This protein binds this small molecule.
Small molecule (SMILES): O=C(O)[C@H]1O[C@@H](O)[C@H](O)[C@@H](O)[C@@H]1O

Binding-site contacts:
Ligand atom C1 contacts residue ARG149 of chain 1.B at 3.8 Å.
Ligand atom C6 contacts residue TYR193 of chain 1.B at 3.5 Å (hydrophobic).
Ligand atom O6B contacts residue ASN210 of chain 1.B at 3.1 Å (h-bond).
Ligand atom O1 contacts residue GLU237 of chain 1.B at 4.0 Å.
Ligand atom O1 contacts residue ARG149 of chain 1.B at 3.3 Å (salt-bridge).
Ligand atom C6 contacts residue ARG170 of chain 1.B at 3.5 Å.
Ligand atom C1 contacts residue HIS35 of chain 1.B at 3.9 Å.
Ligand atom C2 contacts residue GLU237 of chain 1.B at 3.2 Å.
Ligand atom C5 contacts residue TYR193 of chain 1.B at 3.8 Å (hydrophobic).
Ligand atom C3 contacts residue ARG89 of chain 1.B at 3.9 Å.
Ligand atom C5 contacts residue ASN210 of chain 1.B at 3.9 Å.
Ligand atom O6B contacts residue ARG149 of chain 1.B at 2.9 Å (salt-bridge).
Ligand atom O1 contacts residue ASN210 of chain 1.B at 2.8 Å (h-bond).
Ligand atom O6B contacts residue MSE172 of chain 1.B at 3.4 Å.
Ligand atom C6 contacts residue MSE172 of chain 1.B at 3.7 Å.
Ligand atom O4 contacts residue GLU73 of chain 1.B at 3.3 Å (salt-bridge).
Ligand atom O6A contacts residue ARG170 of chain 1.B at 2.9 Å (salt-bridge).
Ligand atom O6A contacts residue MSE172 of chain 1.B at 3.4 Å.
Ligand atom O2 contacts residue HIS35 of chain 1.B at 2.9 Å (h-bond).
Ligand atom O2 contacts residue ARG89 of chain 1.B at 3.6 Å.
Ligand atom O6B contacts residue TYR193 of chain 1.B at 3.7 Å.
Ligand atom O3 contacts residue SER91 of chain 1.B at 3.8 Å.
Ligand atom C4 contacts residue GLU73 of chain 1.B at 3.9 Å.
Ligand atom O2 contacts residue GLU237 of chain 1.B at 2.6 Å (salt-bridge).
Ligand atom O6B contacts residue ARG170 of chain 1.B at 2.7 Å (salt-bridge).
Ligand atom O4 contacts residue THR34 of chain 1.B at 3.6 Å.
Ligand atom C3 contacts residue HIS35 of chain 1.B at 3.5 Å.
Ligand atom O6A contacts residue TYR193 of chain 1.B at 3.5 Å.
Ligand atom O5 contacts residue ARG149 of chain 1.B at 3.0 Å (salt-bridge).
Ligand atom O5 contacts residue ASN210 of chain 1.B at 3.2 Å (h-bond).
Ligand atom C1 contacts residue SER214 of chain 1.B at 3.5 Å.
Ligand atom O1 contacts residue SER214 of chain 1.B at 3.3 Å (h-bond).
Ligand atom C2 contacts residue HIS35 of chain 1.B at 3.6 Å.
Ligand atom C6 contacts residue ASN210 of chain 1.B at 3.9 Å.
Ligand atom O3 contacts residue ARG89 of chain 1.B at 3.0 Å (salt-bridge).
Ligand atom C3 contacts residue GLU73 of chain 1.B at 3.8 Å.
Ligand atom C1 contacts residue ASN210 of chain 1.B at 3.6 Å.
Ligand atom O1 contacts residue ASN211 of chain 1.B at 3.2 Å (h-bond).
Ligand atom O3 contacts residue GLU73 of chain 1.B at 2.7 Å (salt-bridge).
Ligand atom C6 contacts residue ARG149 of chain 1.B at 4.0 Å.

Sequence of chain 1.B:
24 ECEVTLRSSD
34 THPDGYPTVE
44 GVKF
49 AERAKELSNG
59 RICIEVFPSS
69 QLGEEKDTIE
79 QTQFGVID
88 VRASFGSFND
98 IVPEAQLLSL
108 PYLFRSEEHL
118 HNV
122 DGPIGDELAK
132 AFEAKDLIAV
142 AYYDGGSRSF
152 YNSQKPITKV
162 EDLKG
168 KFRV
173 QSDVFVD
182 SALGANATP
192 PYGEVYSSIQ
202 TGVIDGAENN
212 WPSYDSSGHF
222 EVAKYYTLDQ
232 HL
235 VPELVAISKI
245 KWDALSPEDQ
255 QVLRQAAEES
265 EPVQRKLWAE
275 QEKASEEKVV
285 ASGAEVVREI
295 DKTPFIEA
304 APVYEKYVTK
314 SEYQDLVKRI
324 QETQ